The small molecule below binds the protein below.
Small molecule (SMILES): C[C@@H]1O[C@@H](O)[C@@H](O)[C@H](O)[C@@H]1O

Sequence of chain 1.C:
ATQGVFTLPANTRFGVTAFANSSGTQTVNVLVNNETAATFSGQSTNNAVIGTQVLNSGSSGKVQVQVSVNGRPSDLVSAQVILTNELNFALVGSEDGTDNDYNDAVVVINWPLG

Binding-site contacts:
Ligand atom D4 contacts residue GLY115 of chain 1.D at 3.2 Å.
Ligand atom C2 contacts residue ASP105 of chain 1.C at 3.2 Å.
Ligand atom DO2 contacts residue CA1 of chain 1.M at 3.0 Å.
Ligand atom DO4 contacts residue GLY115 of chain 1.D at 1.8 Å.
Ligand atom D63 contacts residue SER23 of chain 1.C at 2.9 Å.
Ligand atom DO4 contacts residue ASN22 of chain 1.C at 3.2 Å.
Ligand atom DO2 contacts residue ASP97 of chain 1.C at 1.7 Å.
Ligand atom DO3 contacts residue ASP102 of chain 1.C at 2.5 Å.
Ligand atom D1 contacts residue ASP97 of chain 1.C at 3.0 Å.
Ligand atom O4 contacts residue ASN22 of chain 1.C at 3.1 Å (h-bond).
Ligand atom D1 contacts residue SER24 of chain 1.C at 3.2 Å.
Ligand atom O2 contacts residue CA1 of chain 1.M at 2.5 Å.
Ligand atom O3 contacts residue ASP100 of chain 1.C at 2.6 Å (salt-bridge).
Ligand atom D63 contacts residue THR46 of chain 1.C at 2.8 Å.
Ligand atom DO3 contacts residue CA1 of chain 1.L at 2.8 Å.
Ligand atom C1 contacts residue SER24 of chain 1.C at 3.2 Å.
Ligand atom C6 contacts residue SER24 of chain 1.C at 3.0 Å.
Ligand atom O5 contacts residue SER24 of chain 1.C at 2.1 Å.
Ligand atom O3 contacts residue ASP105 of chain 1.C at 3.0 Å (salt-bridge).
Ligand atom O2 contacts residue ASP97 of chain 1.C at 2.5 Å (salt-bridge).
Ligand atom D3 contacts residue ASP100 of chain 1.C at 2.9 Å.
Ligand atom O4 contacts residue CA1 of chain 1.L at 2.5 Å.
Ligand atom DO4 contacts residue SER23 of chain 1.C at 2.6 Å.
Ligand atom D2 contacts residue SER23 of chain 1.C at 2.7 Å.
Ligand atom D62 contacts residue SER24 of chain 1.C at 2.6 Å.
Ligand atom D63 contacts residue SER24 of chain 1.C at 2.4 Å.
Ligand atom D1 contacts residue SER23 of chain 1.C at 2.6 Å.
Ligand atom O4 contacts residue SER23 of chain 1.C at 2.4 Å.
Ligand atom DO2 contacts residue ASP105 of chain 1.C at 3.2 Å.
Ligand atom DO2 contacts residue GLY98 of chain 1.C at 3.0 Å.
Ligand atom O4 contacts residue GLY115 of chain 1.D at 2.6 Å (h-bond).
Ligand atom O3 contacts residue CA1 of chain 1.L at 2.5 Å.
Ligand atom DO4 contacts residue CA1 of chain 1.L at 2.9 Å.
Ligand atom C5 contacts residue SER24 of chain 1.C at 3.1 Å.
Ligand atom D2 contacts residue ASP105 of chain 1.C at 2.5 Å.
Ligand atom O5 contacts residue SER23 of chain 1.C at 3.1 Å.
Ligand atom O3 contacts residue ASP102 of chain 1.C at 2.8 Å (salt-bridge).
Ligand atom DO3 contacts residue CA1 of chain 1.M at 3.0 Å.
Ligand atom DO3 contacts residue ASP100 of chain 1.C at 1.9 Å.
Ligand atom O3 contacts residue CA1 of chain 1.M at 2.5 Å.

Sequence of chain 1.D:
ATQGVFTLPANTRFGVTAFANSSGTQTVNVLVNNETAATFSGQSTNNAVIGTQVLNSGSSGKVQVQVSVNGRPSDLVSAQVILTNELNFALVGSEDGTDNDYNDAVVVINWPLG